The small molecule below binds the protein below.
Small molecule (SMILES): CC(=O)N[C@H]1[C@H](O[C@H]2[C@H](O)[C@@H](NC(C)=O)CO[C@@H]2CO)O[C@H](CO)[C@@H](O[C@@H]2O[C@H](CO)[C@@H](O[C@@H]3O[C@H](CO)[C@@H](O[C@H]4O[C@H](CO)[C@@H](O)[C@H](O)[C@@H]4O)[C@H](O)[C@@H]3O)[C@H](O)[C@@H]2O)[C@@H]1O

Binding-site contacts:
Ligand atom C1 contacts residue TYR116 of chain 1.B at 3.7 Å (hydrophobic).
Ligand atom C6 contacts residue LEU207 of chain 1.A at 4.0 Å (hydrophobic).
Ligand atom O5 contacts residue LEU207 of chain 1.A at 3.8 Å.
Ligand atom C2 contacts residue ASN113 of chain 1.B at 2.5 Å.
Ligand atom N2 contacts residue ASN113 of chain 1.B at 2.9 Å (h-bond).
Ligand atom C1 contacts residue GLU109 of chain 1.B at 3.6 Å.
Ligand atom O6 contacts residue PHE189 of chain 1.B at 3.3 Å.
Ligand atom O7 contacts residue ASN113 of chain 1.B at 4.2 Å.
Ligand atom O6 contacts residue TYR116 of chain 1.B at 2.7 Å (h-bond).
Ligand atom O5 contacts residue PHE189 of chain 1.B at 4.3 Å.
Ligand atom O6 contacts residue GLN212 of chain 1.A at 4.2 Å.
Ligand atom C8 contacts residue ASN113 of chain 1.B at 3.9 Å.
Ligand atom C6 contacts residue GLN212 of chain 1.A at 4.2 Å.
Ligand atom C2 contacts residue GLN212 of chain 1.A at 3.9 Å.
Ligand atom C8 contacts residue MET185 of chain 1.B at 3.7 Å (hydrophobic).
Ligand atom O6 contacts residue GLU208 of chain 1.A at 3.8 Å.
Ligand atom N2 contacts residue SER115 of chain 1.B at 4.2 Å.
Ligand atom O5 contacts residue GLU109 of chain 1.B at 3.5 Å (salt-bridge).
Ligand atom C5 contacts residue PHE189 of chain 1.B at 4.0 Å (hydrophobic).
Ligand atom O7 contacts residue MET185 of chain 1.B at 3.6 Å (h-bond).
Ligand atom O5 contacts residue GLN212 of chain 1.A at 3.0 Å (h-bond).
Ligand atom O4 contacts residue PRO239 of chain 1.A at 4.1 Å.
Ligand atom O7 contacts residue PHE189 of chain 1.B at 3.7 Å.
Ligand atom C3 contacts residue ASN113 of chain 1.B at 3.8 Å.
Ligand atom C4 contacts residue LEU207 of chain 1.A at 3.7 Å (hydrophobic).
Ligand atom C6 contacts residue TYR116 of chain 1.B at 3.4 Å (hydrophobic).
Ligand atom C3 contacts residue LEU207 of chain 1.A at 4.2 Å (hydrophobic).
Ligand atom C5 contacts residue TYR116 of chain 1.B at 3.9 Å (hydrophobic).
Ligand atom C1 contacts residue ASN113 of chain 1.B at 1.4 Å.
Ligand atom C5 contacts residue LEU207 of chain 1.A at 4.0 Å (hydrophobic).
Ligand atom O5 contacts residue TYR116 of chain 1.B at 3.3 Å.
Ligand atom C2 contacts residue LEU207 of chain 1.A at 3.9 Å (hydrophobic).
Ligand atom C4 contacts residue ASN113 of chain 1.B at 4.2 Å.
Ligand atom C7 contacts residue ASN113 of chain 1.B at 3.6 Å.
Ligand atom O5 contacts residue ASN113 of chain 1.B at 2.3 Å (h-bond).
Ligand atom C5 contacts residue GLN212 of chain 1.A at 4.1 Å.
Ligand atom O4 contacts residue GLN212 of chain 1.A at 3.2 Å (h-bond).
Ligand atom C1 contacts residue LEU207 of chain 1.A at 4.2 Å (hydrophobic).
Ligand atom C5 contacts residue ASN113 of chain 1.B at 3.6 Å.
Ligand atom C1 contacts residue GLN212 of chain 1.A at 3.5 Å.

Sequence of chain 1.B:
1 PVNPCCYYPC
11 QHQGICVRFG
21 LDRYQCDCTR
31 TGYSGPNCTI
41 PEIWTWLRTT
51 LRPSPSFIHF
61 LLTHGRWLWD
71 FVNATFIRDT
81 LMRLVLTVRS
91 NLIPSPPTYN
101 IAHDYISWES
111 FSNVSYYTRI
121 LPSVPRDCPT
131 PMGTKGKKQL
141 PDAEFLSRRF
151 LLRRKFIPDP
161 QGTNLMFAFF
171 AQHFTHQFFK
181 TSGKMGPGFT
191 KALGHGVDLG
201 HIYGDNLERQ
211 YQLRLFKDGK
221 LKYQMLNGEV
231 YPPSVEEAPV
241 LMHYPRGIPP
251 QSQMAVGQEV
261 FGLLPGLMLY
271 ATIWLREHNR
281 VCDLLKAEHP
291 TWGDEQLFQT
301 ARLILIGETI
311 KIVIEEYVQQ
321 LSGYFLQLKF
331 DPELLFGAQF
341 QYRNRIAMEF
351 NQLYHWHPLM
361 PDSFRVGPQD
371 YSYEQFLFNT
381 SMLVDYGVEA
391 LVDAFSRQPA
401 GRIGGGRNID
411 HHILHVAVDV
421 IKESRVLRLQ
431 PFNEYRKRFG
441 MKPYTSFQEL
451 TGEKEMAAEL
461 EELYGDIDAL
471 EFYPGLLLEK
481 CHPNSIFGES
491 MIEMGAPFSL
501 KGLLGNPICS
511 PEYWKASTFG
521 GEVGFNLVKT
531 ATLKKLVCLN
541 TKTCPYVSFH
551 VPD

Sequence of chain 1.A:
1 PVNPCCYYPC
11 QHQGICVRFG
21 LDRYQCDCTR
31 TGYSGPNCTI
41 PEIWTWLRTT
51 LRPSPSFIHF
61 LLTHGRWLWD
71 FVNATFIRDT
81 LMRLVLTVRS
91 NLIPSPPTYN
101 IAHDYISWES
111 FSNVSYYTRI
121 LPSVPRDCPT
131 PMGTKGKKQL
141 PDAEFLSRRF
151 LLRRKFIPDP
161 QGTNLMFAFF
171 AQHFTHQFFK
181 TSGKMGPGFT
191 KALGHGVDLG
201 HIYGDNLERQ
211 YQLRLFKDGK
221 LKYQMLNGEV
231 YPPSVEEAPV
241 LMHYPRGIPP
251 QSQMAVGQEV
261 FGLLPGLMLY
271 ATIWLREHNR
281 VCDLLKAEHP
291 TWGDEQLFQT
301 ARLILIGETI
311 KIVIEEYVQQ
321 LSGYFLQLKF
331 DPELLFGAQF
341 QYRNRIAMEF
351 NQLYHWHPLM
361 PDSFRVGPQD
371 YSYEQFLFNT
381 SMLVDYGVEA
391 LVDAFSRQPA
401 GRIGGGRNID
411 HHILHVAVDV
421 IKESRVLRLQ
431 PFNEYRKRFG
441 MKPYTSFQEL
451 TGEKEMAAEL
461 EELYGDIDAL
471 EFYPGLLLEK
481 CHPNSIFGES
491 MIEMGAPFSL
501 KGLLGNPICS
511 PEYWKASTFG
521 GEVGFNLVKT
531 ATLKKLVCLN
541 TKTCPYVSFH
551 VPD